Sequence of chain 1.A:
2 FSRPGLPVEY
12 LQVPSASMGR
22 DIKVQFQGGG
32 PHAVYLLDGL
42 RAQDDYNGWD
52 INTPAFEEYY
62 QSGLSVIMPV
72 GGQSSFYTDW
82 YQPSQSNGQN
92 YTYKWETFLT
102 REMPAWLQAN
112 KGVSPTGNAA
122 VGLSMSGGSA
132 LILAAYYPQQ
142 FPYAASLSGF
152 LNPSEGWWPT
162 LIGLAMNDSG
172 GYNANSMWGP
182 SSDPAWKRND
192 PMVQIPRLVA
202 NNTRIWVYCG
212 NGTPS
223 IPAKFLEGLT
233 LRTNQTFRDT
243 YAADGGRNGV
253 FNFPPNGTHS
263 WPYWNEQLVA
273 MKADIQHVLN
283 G

Binding-site contacts:
Ligand atom O1' contacts residue LEU41 of chain 1.A at 2.9 Å (h-bond).
Ligand atom O5' contacts residue PHE151 of chain 1.A at 3.9 Å.
Ligand atom O3' contacts residue SER125 of chain 1.A at 3.2 Å (h-bond).
Ligand atom C29 contacts residue SER125 of chain 1.A at 3.9 Å.
Ligand atom C2' contacts residue LEU41 of chain 1.A at 3.9 Å (hydrophobic).
Ligand atom C26 contacts residue HIS261 of chain 1.A at 3.7 Å.
Ligand atom C19 contacts residue PHE151 of chain 1.A at 3.6 Å (hydrophobic).
Ligand atom C7' contacts residue LEU228 of chain 1.A at 4.0 Å (hydrophobic).
Ligand atom O3' contacts residue GOL1 of chain 1.F at 2.8 Å (h-bond).
Ligand atom C19 contacts residue MET126 of chain 1.A at 4.0 Å (hydrophobic).
Ligand atom C21 contacts residue ALA166 of chain 1.A at 3.8 Å (hydrophobic).
Ligand atom C20 contacts residue PHE151 of chain 1.A at 3.4 Å (hydrophobic).
Ligand atom C18 contacts residue SER125 of chain 1.A at 3.8 Å.
Ligand atom C8' contacts residue LEU228 of chain 1.A at 3.7 Å (hydrophobic).
Ligand atom O1' contacts residue GLY40 of chain 1.A at 3.7 Å.
Ligand atom C9' contacts residue LEU162 of chain 1.A at 3.8 Å (hydrophobic).
Ligand atom C1' contacts residue MET126 of chain 1.A at 3.1 Å (hydrophobic).
Ligand atom O1' contacts residue SER125 of chain 1.A at 2.3 Å (h-bond).
Ligand atom O1' contacts residue MET126 of chain 1.A at 3.0 Å (h-bond).
Ligand atom C12 contacts residue LEU162 of chain 1.A at 3.8 Å (hydrophobic).
Ligand atom C18 contacts residue MET126 of chain 1.A at 3.7 Å (hydrophobic).
Ligand atom C11 contacts residue LEU162 of chain 1.A at 3.8 Å (hydrophobic).
Ligand atom C3' contacts residue SER125 of chain 1.A at 2.9 Å.
Ligand atom C22 contacts residue ILE163 of chain 1.A at 3.8 Å (hydrophobic).
Ligand atom C17 contacts residue PHE151 of chain 1.A at 3.6 Å (hydrophobic).
Ligand atom C29 contacts residue TRP266 of chain 1.A at 4.0 Å (hydrophobic).
Ligand atom C28 contacts residue SER149 of chain 1.A at 3.6 Å.
Ligand atom N1' contacts residue THR214 of chain 1.A at 3.6 Å.
Ligand atom C24 contacts residue GLU229 of chain 1.A at 4.0 Å.
Ligand atom O1' contacts residue GOL1 of chain 1.F at 3.6 Å.
Ligand atom C1' contacts residue SER125 of chain 1.A at 1.4 Å.
Ligand atom O5' contacts residue LEU228 of chain 1.A at 3.4 Å.
Ligand atom C2' contacts residue SER125 of chain 1.A at 2.5 Å.
Ligand atom N1' contacts residue GLU229 of chain 1.A at 2.8 Å (salt-bridge).
Ligand atom C17 contacts residue SER125 of chain 1.A at 2.9 Å.
Ligand atom C21 contacts residue ILE163 of chain 1.A at 3.8 Å (hydrophobic).
Ligand atom C28 contacts residue HIS261 of chain 1.A at 3.7 Å.
Ligand atom C19 contacts residue PHE77 of chain 1.A at 3.9 Å (hydrophobic).
Ligand atom C22 contacts residue LEU162 of chain 1.A at 3.7 Å (hydrophobic).
Ligand atom C25 contacts residue GLU229 of chain 1.A at 3.3 Å.

A protein and the small-molecule ligand that binds it are described below.
Small molecule (SMILES): CCCCCCCCCCC[C@@H](C[C@H](O)[C@H](CCCCCC)C(=O)O)OC(=O)[C@H](CC(C)C)NC=O